Sequence of chain 1.A:
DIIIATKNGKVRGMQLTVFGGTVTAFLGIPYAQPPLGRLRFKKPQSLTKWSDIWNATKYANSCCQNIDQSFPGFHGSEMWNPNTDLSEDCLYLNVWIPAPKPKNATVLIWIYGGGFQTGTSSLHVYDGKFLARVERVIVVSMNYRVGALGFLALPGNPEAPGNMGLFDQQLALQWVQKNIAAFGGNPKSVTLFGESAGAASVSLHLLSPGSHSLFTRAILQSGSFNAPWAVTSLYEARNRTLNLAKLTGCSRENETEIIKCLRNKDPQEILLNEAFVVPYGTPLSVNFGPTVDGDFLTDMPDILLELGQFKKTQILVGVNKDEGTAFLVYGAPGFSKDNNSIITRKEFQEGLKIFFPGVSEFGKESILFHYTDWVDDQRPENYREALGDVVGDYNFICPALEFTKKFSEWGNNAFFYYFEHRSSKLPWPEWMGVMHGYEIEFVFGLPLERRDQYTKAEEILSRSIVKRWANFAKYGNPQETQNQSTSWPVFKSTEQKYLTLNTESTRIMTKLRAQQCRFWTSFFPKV

A protein and the small-molecule ligand that binds it are described below.
Small molecule (SMILES): CC(=O)N[C@@H]1[C@@H](O)[C@H](O)[C@@H](CO)O[C@H]1O

Binding-site contacts:
Ligand atom O7 contacts residue ASN256 of chain 1.A at 3.0 Å (h-bond).
Ligand atom C2 contacts residue ASN256 of chain 1.A at 2.5 Å.
Ligand atom C1 contacts residue ASN256 of chain 1.A at 1.4 Å.
Ligand atom C4 contacts residue ASN256 of chain 1.A at 4.3 Å.
Ligand atom O5 contacts residue ASN256 of chain 1.A at 2.4 Å (h-bond).
Ligand atom C3 contacts residue ASN256 of chain 1.A at 3.9 Å.
Ligand atom N2 contacts residue ASN256 of chain 1.A at 3.0 Å (h-bond).
Ligand atom C7 contacts residue ASN256 of chain 1.A at 3.2 Å.
Ligand atom C5 contacts residue ASN256 of chain 1.A at 3.7 Å.
Ligand atom O5 contacts residue GLU259 of chain 1.A at 4.3 Å.
Ligand atom C8 contacts residue ASN256 of chain 1.A at 4.4 Å.